A protein and the small-molecule ligand that binds it are described below.
Small molecule (SMILES): O=C(C[C@@H](Cc1ccc2ccccc2c1)n1cc([C@@H]2COCCN2C(=O)c2ccc(F)c(F)c2)nn1)NO

Binding-site contacts:
Ligand atom N36 contacts residue ARG795 of chain 1.B at 3.0 Å (salt-bridge).
Ligand atom C20 contacts residue DIO1 of chain 1.K at 3.4 Å.
Ligand atom N02 contacts residue GLU82 of chain 1.B at 2.8 Å (salt-bridge).
Ligand atom C18 contacts residue ASN110 of chain 1.B at 3.2 Å.
Ligand atom N02 contacts residue ALA111 of chain 1.B at 3.0 Å (h-bond).
Ligand atom C04 contacts residue TYR802 of chain 1.B at 3.6 Å (hydrophobic).
Ligand atom O38 contacts residue ZN1 of chain 1.I at 2.1 Å.
Ligand atom C23 contacts residue SER109 of chain 1.B at 3.1 Å.
Ligand atom C03 contacts residue HIS83 of chain 1.B at 3.6 Å.
Ligand atom C27 contacts residue PHE791 of chain 1.B at 3.5 Å (hydrophobic).
Ligand atom C15 contacts residue GLU153 of chain 1.B at 3.7 Å.
Ligand atom F31 contacts residue GLU788 of chain 1.B at 2.9 Å.
Ligand atom C19 contacts residue DIO1 of chain 1.K at 3.5 Å.
Ligand atom C21 contacts residue DIO1 of chain 1.K at 3.6 Å.
Ligand atom O22 contacts residue ASN110 of chain 1.B at 3.3 Å (h-bond).
Ligand atom C11 contacts residue PHE791 of chain 1.B at 3.6 Å (hydrophobic).
Ligand atom C10 contacts residue SER99 of chain 1.B at 3.6 Å.
Ligand atom C34 contacts residue PHE791 of chain 1.B at 3.6 Å (hydrophobic).
Ligand atom C24 contacts residue SER109 of chain 1.B at 3.5 Å.
Ligand atom F31 contacts residue SER787 of chain 1.B at 3.5 Å.
Ligand atom O38 contacts residue HIS83 of chain 1.B at 3.1 Å (h-bond).
Ligand atom C05 contacts residue ASN110 of chain 1.B at 3.6 Å.
Ligand atom C26 contacts residue PHE791 of chain 1.B at 3.5 Å (hydrophobic).
Ligand atom C06 contacts residue ASN110 of chain 1.B at 3.4 Å.
Ligand atom C03 contacts residue ZN1 of chain 1.I at 2.8 Å.
Ligand atom C04 contacts residue ALA111 of chain 1.B at 3.5 Å (hydrophobic).
Ligand atom O01 contacts residue HIS79 of chain 1.B at 3.2 Å (h-bond).
Ligand atom N37 contacts residue ARG795 of chain 1.B at 2.9 Å (salt-bridge).
Ligand atom O38 contacts residue TYR802 of chain 1.B at 2.8 Å (h-bond).
Ligand atom N36 contacts residue DIO1 of chain 1.K at 3.5 Å (h-bond).
Ligand atom C04 contacts residue ASN110 of chain 1.B at 3.2 Å.
Ligand atom O01 contacts residue ZN1 of chain 1.I at 2.7 Å.
Ligand atom F33 contacts residue SER99 of chain 1.B at 3.2 Å.
Ligand atom O35 contacts residue PHE791 of chain 1.B at 3.3 Å.
Ligand atom C03 contacts residue TYR802 of chain 1.B at 3.5 Å (hydrophobic).
Ligand atom C11 contacts residue SER99 of chain 1.B at 3.1 Å.
Ligand atom O38 contacts residue GLU160 of chain 1.B at 3.1 Å (salt-bridge).
Ligand atom O01 contacts residue GLU82 of chain 1.B at 2.5 Å (salt-bridge).
Ligand atom C03 contacts residue ALA111 of chain 1.B at 3.7 Å (hydrophobic).
Ligand atom N02 contacts residue ZN1 of chain 1.I at 3.1 Å.

Sequence of chain 1.B:
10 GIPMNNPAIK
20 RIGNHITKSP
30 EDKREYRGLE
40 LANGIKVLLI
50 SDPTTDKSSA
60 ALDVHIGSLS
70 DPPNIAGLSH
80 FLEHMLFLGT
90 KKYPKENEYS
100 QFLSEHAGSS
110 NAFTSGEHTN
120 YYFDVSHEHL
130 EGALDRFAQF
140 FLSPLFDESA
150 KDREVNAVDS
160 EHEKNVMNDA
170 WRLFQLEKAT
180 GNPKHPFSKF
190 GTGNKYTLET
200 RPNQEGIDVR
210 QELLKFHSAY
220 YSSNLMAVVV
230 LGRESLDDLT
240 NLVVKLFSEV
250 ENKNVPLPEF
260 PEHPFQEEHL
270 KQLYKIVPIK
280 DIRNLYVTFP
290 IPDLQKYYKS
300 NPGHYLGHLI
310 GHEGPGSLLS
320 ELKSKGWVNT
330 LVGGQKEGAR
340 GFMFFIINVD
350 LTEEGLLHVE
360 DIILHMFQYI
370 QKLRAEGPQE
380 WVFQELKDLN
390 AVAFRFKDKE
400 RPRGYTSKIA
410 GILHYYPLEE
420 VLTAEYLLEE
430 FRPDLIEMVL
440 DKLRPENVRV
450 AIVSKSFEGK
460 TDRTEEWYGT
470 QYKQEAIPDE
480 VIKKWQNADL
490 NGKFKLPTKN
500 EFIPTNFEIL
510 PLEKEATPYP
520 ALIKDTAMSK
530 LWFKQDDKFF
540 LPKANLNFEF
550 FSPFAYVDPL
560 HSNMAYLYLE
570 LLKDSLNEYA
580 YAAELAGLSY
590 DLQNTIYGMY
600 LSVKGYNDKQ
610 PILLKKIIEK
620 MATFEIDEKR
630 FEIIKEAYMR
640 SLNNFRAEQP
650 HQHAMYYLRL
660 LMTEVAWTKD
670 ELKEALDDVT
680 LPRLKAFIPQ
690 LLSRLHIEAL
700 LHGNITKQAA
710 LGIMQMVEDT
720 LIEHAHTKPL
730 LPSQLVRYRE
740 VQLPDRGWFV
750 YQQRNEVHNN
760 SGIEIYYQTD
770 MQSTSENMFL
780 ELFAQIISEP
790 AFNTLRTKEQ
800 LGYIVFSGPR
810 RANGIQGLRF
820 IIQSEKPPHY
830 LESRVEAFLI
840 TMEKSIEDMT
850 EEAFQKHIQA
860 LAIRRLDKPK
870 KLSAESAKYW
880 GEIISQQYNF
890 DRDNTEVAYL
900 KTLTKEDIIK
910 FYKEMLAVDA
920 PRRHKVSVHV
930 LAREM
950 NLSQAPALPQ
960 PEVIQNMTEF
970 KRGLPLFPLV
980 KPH